A small-molecule ligand and the protein it binds are described below.
Small molecule (SMILES): CC[C@H](C)[C@H](NC(=O)[C@H](C)NC(=O)[C@H](C)N)C(=O)N[C@@H](CCSC)C(=O)N[C@@H](CCSC)C(=O)N[C@@H](CCC(N)=O)C(=O)N[C@@H](C)C(=O)NCC=O

Sequence of chain 1.A:
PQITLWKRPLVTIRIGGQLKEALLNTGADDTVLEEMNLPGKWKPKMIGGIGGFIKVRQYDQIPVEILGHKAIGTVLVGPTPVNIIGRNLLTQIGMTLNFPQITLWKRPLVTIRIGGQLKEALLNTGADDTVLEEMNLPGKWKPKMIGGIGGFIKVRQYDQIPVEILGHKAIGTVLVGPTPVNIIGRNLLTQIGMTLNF

Binding-site contacts:
Ligand atom N contacts residue ASP134 of chain 1.A at 3.6 Å (salt-bridge).
Ligand atom CA contacts residue GLY48 of chain 1.A at 3.4 Å.
Ligand atom N contacts residue GLY152 of chain 1.A at 2.8 Å (h-bond).
Ligand atom CA contacts residue GLY27 of chain 1.A at 3.4 Å.
Ligand atom O contacts residue ALA28 of chain 1.A at 3.3 Å.
Ligand atom N contacts residue ASN129 of chain 1.A at 3.6 Å (h-bond).
Ligand atom O contacts residue ASP133 of chain 1.A at 3.0 Å (salt-bridge).
Ligand atom CG contacts residue GLY131 of chain 1.A at 3.5 Å.
Ligand atom O contacts residue GLY153 of chain 1.A at 3.6 Å.
Ligand atom O contacts residue GLY131 of chain 1.A at 3.5 Å (h-bond).
Ligand atom O contacts residue ASN25 of chain 1.A at 2.5 Å (h-bond).
Ligand atom O contacts residue GLY27 of chain 1.A at 3.3 Å (h-bond).
Ligand atom N contacts residue GLY131 of chain 1.A at 2.9 Å (h-bond).
Ligand atom CB contacts residue ASN25 of chain 1.A at 3.3 Å.
Ligand atom CB contacts residue ILE50 of chain 1.A at 3.5 Å (hydrophobic).
Ligand atom NE2 contacts residue ASP30 of chain 1.A at 2.9 Å (salt-bridge).
Ligand atom N contacts residue ASP133 of chain 1.A at 3.2 Å (salt-bridge).
Ligand atom OE1 contacts residue ASP30 of chain 1.A at 2.8 Å (salt-bridge).
Ligand atom N contacts residue ASP29 of chain 1.A at 3.0 Å (salt-bridge).
Ligand atom N contacts residue ASP133 of chain 1.A at 3.1 Å (salt-bridge).
Ligand atom OE1 contacts residue ALA28 of chain 1.A at 3.5 Å.
Ligand atom C contacts residue ASN25 of chain 1.A at 3.5 Å.
Ligand atom O contacts residue ASP29 of chain 1.A at 3.0 Å (salt-bridge).
Ligand atom O contacts residue GLY48 of chain 1.A at 3.2 Å (h-bond).
Ligand atom CA contacts residue GLY131 of chain 1.A at 3.6 Å.
Ligand atom OE1 contacts residue ASP29 of chain 1.A at 3.0 Å (salt-bridge).
Ligand atom O contacts residue GLY49 of chain 1.A at 3.4 Å.
Ligand atom CB contacts residue GLY131 of chain 1.A at 3.3 Å.
Ligand atom CG2 contacts residue ILE50 of chain 1.A at 3.1 Å (hydrophobic).
Ligand atom N contacts residue GLY27 of chain 1.A at 2.9 Å (h-bond).
Ligand atom CG contacts residue GLY27 of chain 1.A at 3.5 Å.
Ligand atom NE2 contacts residue ILE47 of chain 1.A at 3.6 Å.
Ligand atom CA contacts residue ASP30 of chain 1.A at 3.3 Å.
Ligand atom CA contacts residue ASP134 of chain 1.A at 3.4 Å.
Ligand atom CA contacts residue ASP29 of chain 1.A at 3.4 Å.
Ligand atom O contacts residue GLY152 of chain 1.A at 3.1 Å (h-bond).
Ligand atom CE contacts residue THR80 of chain 1.A at 3.4 Å.
Ligand atom N contacts residue GLY48 of chain 1.A at 3.0 Å (h-bond).
Ligand atom O contacts residue ALA132 of chain 1.A at 3.5 Å.
Ligand atom CA contacts residue GLY152 of chain 1.A at 3.5 Å.